Sequence of chain 2.A:
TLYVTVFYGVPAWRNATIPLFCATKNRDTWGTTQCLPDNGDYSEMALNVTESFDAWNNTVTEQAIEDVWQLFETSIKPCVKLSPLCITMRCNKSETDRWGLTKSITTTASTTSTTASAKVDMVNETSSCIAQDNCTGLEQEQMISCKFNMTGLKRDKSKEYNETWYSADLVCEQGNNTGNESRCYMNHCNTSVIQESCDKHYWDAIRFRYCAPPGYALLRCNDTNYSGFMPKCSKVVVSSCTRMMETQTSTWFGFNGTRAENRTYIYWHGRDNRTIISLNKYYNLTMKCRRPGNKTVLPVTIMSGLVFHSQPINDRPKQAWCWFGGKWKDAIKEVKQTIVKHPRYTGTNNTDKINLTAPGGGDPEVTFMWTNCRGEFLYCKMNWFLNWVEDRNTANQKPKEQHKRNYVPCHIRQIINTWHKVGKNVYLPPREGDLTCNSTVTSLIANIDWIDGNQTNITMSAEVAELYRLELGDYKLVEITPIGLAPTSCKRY

Binding-site contacts:
Ligand atom C8 contacts residue ASN79 of chain 2.A at 3.8 Å.
Ligand atom N2 contacts residue ASN79 of chain 2.A at 2.9 Å (h-bond).
Ligand atom C2 contacts residue ASN79 of chain 2.A at 2.5 Å.
Ligand atom C7 contacts residue ASN79 of chain 2.A at 3.6 Å.
Ligand atom C6 contacts residue NAG2 of chain 2.E at 3.7 Å.
Ligand atom C8 contacts residue ARG293 of chain 2.A at 4.0 Å.
Ligand atom O5 contacts residue ASN79 of chain 2.A at 2.4 Å (h-bond).
Ligand atom C3 contacts residue ASN79 of chain 2.A at 3.8 Å.
Ligand atom O5 contacts residue NAG1 of chain 2.E at 4.4 Å.
Ligand atom C1 contacts residue ASN79 of chain 2.A at 1.4 Å.
Ligand atom C5 contacts residue ASN79 of chain 2.A at 3.6 Å.
Ligand atom O6 contacts residue NAG1 of chain 2.E at 4.0 Å.
Ligand atom C4 contacts residue ASN79 of chain 2.A at 4.2 Å.

The small molecule below binds the protein below.
Small molecule (SMILES): CC(=O)N[C@@H]1[C@@H](O)[C@H](O)[C@@H](CO)O[C@H]1O